A protein and the small-molecule ligand that binds it are described below.
Small molecule (SMILES): Nc1ncnc2c1ncn2[C@@H]1O[C@H](CO[P](=O)(O)O[P](=O)(O)NP(=O)(O)O)[C@@H](O)[C@H]1O

Sequence of chain 1.A:
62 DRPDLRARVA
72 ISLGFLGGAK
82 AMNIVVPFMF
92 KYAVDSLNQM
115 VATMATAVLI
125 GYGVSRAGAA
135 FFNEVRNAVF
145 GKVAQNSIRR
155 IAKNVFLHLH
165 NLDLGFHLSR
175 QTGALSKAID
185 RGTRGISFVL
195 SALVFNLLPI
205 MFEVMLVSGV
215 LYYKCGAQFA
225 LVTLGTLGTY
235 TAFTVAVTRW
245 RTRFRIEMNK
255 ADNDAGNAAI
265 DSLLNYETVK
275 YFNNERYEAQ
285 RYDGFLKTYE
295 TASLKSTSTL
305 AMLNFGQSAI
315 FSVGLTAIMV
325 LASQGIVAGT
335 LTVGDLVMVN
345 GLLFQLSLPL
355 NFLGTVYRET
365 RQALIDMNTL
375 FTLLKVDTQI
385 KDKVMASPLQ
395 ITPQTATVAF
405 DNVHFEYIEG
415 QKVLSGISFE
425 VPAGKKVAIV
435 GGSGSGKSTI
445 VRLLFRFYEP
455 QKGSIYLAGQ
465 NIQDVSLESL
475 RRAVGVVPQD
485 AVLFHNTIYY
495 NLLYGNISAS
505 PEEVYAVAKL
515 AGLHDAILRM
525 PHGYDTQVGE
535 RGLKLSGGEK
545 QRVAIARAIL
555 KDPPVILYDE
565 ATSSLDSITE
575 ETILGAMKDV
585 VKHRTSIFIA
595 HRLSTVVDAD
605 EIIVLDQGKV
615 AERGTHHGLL

Binding-site contacts:
Ligand atom PG contacts residue GLN483 of chain 1.A at 3.7 Å.
Ligand atom O3A contacts residue GLY440 of chain 1.A at 4.1 Å.
Ligand atom O2G contacts residue SER437 of chain 1.A at 4.1 Å.
Ligand atom O1G contacts residue SER442 of chain 1.A at 3.3 Å (h-bond).
Ligand atom O3G contacts residue GLN483 of chain 1.A at 3.5 Å (h-bond).
Ligand atom O1G contacts residue MG1 of chain 1.D at 2.4 Å.
Ligand atom O3A contacts residue GLY438 of chain 1.A at 4.0 Å.
Ligand atom N3B contacts residue SER437 of chain 1.A at 3.1 Å (h-bond).
Ligand atom O2G contacts residue MG1 of chain 1.D at 4.0 Å.
Ligand atom O2G contacts residue LYS441 of chain 1.A at 2.5 Å (salt-bridge).
Ligand atom N3 contacts residue ILE412 of chain 1.A at 3.9 Å.
Ligand atom O3G contacts residue THR566 of chain 1.A at 3.1 Å (h-bond).
Ligand atom O2G contacts residue THR566 of chain 1.A at 2.9 Å (h-bond).
Ligand atom PG contacts residue LYS441 of chain 1.A at 3.8 Å.
Ligand atom C4' contacts residue VAL417 of chain 1.A at 4.1 Å (hydrophobic).
Ligand atom O1G contacts residue GLN483 of chain 1.A at 3.3 Å (h-bond).
Ligand atom O4' contacts residue VAL417 of chain 1.A at 3.8 Å.
Ligand atom N3B contacts residue GLY438 of chain 1.A at 3.3 Å.
Ligand atom O3A contacts residue LYS441 of chain 1.A at 3.8 Å.
Ligand atom O1A contacts residue GLY440 of chain 1.A at 3.5 Å.
Ligand atom O2A contacts residue SER442 of chain 1.A at 3.1 Å (h-bond).
Ligand atom O1A contacts residue THR443 of chain 1.A at 3.4 Å (h-bond).
Ligand atom O2B contacts residue SER439 of chain 1.A at 3.5 Å (h-bond).
Ligand atom N3B contacts residue LYS441 of chain 1.A at 3.8 Å.
Ligand atom O1A contacts residue SER442 of chain 1.A at 2.8 Å (h-bond).
Ligand atom O2B contacts residue SER437 of chain 1.A at 4.1 Å.
Ligand atom PG contacts residue THR566 of chain 1.A at 3.4 Å.
Ligand atom PA contacts residue SER442 of chain 1.A at 3.8 Å.
Ligand atom C2 contacts residue TYR411 of chain 1.A at 3.6 Å (hydrophobic).
Ligand atom O2B contacts residue GLY438 of chain 1.A at 2.3 Å (h-bond).
Ligand atom O1G contacts residue THR566 of chain 1.A at 4.1 Å.
Ligand atom N1 contacts residue TYR411 of chain 1.A at 4.0 Å.
Ligand atom N3 contacts residue TYR411 of chain 1.A at 3.6 Å.
Ligand atom O2A contacts residue MG1 of chain 1.D at 3.9 Å.
Ligand atom PG contacts residue MG1 of chain 1.D at 3.6 Å.
Ligand atom O1A contacts residue LYS441 of chain 1.A at 3.2 Å (salt-bridge).
Ligand atom C2 contacts residue ILE412 of chain 1.A at 3.8 Å (hydrophobic).
Ligand atom C4 contacts residue TYR411 of chain 1.A at 4.1 Å (hydrophobic).
Ligand atom PB contacts residue GLY438 of chain 1.A at 3.7 Å.
Ligand atom C5' contacts residue GLY440 of chain 1.A at 3.5 Å.